A small-molecule ligand and the protein it binds are described below.
Small molecule (SMILES): O=C(O)[C@@H]1CS[C@H](C(=O)O)N1

Sequence of chain 1.A:
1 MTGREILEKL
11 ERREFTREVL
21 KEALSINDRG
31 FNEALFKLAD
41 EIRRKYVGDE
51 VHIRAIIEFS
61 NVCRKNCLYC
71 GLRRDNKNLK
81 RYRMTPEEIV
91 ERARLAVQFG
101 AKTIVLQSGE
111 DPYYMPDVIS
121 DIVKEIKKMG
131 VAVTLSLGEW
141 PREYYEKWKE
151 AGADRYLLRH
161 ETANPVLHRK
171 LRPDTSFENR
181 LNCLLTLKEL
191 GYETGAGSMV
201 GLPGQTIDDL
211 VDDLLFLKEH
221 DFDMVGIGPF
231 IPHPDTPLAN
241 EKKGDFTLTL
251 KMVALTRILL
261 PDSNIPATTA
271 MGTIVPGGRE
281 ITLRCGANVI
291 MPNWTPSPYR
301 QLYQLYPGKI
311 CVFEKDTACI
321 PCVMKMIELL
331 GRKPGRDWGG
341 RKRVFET

Binding-site contacts:
Ligand atom O41 contacts residue ALA270 of chain 1.A at 3.8 Å.
Ligand atom C5 contacts residue ARG159 of chain 1.A at 4.1 Å.
Ligand atom O22 contacts residue MET291 of chain 1.A at 4.3 Å.
Ligand atom O21 contacts residue ARG159 of chain 1.A at 4.5 Å.
Ligand atom C4A contacts residue ALA270 of chain 1.A at 3.7 Å (hydrophobic).
Ligand atom C5 contacts residue SAH1 of chain 1.I at 3.7 Å.
Ligand atom C4A contacts residue THR268 of chain 1.A at 4.4 Å.
Ligand atom N3 contacts residue THR268 of chain 1.A at 3.9 Å.
Ligand atom O42 contacts residue ARG159 of chain 1.A at 4.3 Å.
Ligand atom C2A contacts residue MET291 of chain 1.A at 3.8 Å (hydrophobic).
Ligand atom O22 contacts residue PRO266 of chain 1.A at 4.0 Å.
Ligand atom C5 contacts residue LEU305 of chain 1.A at 4.2 Å (hydrophobic).
Ligand atom S1 contacts residue SAH1 of chain 1.I at 3.9 Å.
Ligand atom O21 contacts residue LEU157 of chain 1.A at 3.7 Å.
Ligand atom O42 contacts residue THR269 of chain 1.A at 3.4 Å (h-bond).
Ligand atom S1 contacts residue GLN107 of chain 1.A at 3.7 Å.
Ligand atom C4A contacts residue TYR306 of chain 1.A at 3.5 Å (hydrophobic).
Ligand atom O41 contacts residue THR269 of chain 1.A at 3.6 Å.
Ligand atom O22 contacts residue GLY226 of chain 1.A at 3.7 Å.
Ligand atom C4A contacts residue THR269 of chain 1.A at 3.9 Å.
Ligand atom C2 contacts residue ARG159 of chain 1.A at 3.8 Å.
Ligand atom O42 contacts residue ALA270 of chain 1.A at 2.9 Å (h-bond).
Ligand atom O41 contacts residue TYR306 of chain 1.A at 2.6 Å (h-bond).
Ligand atom S1 contacts residue ARG159 of chain 1.A at 3.9 Å.
Ligand atom C2 contacts residue MET291 of chain 1.A at 4.2 Å (hydrophobic).
Ligand atom O42 contacts residue THR268 of chain 1.A at 3.4 Å.
Ligand atom O42 contacts residue TYR306 of chain 1.A at 3.6 Å (h-bond).
Ligand atom C2A contacts residue ARG159 of chain 1.A at 3.5 Å.
Ligand atom O21 contacts residue MET291 of chain 1.A at 3.5 Å (h-bond).
Ligand atom N3 contacts residue ARG159 of chain 1.A at 3.6 Å (salt-bridge).
Ligand atom C4 contacts residue ARG159 of chain 1.A at 4.3 Å.
Ligand atom C2A contacts residue THR268 of chain 1.A at 4.2 Å.
Ligand atom O22 contacts residue THR268 of chain 1.A at 3.2 Å.
Ligand atom O22 contacts residue ARG159 of chain 1.A at 2.7 Å (salt-bridge).